A protein and the small-molecule ligand that binds it are described below.
Small molecule (SMILES): NC(=[NH2+])c1ccc(N)cc1

Sequence of chain 1.D:
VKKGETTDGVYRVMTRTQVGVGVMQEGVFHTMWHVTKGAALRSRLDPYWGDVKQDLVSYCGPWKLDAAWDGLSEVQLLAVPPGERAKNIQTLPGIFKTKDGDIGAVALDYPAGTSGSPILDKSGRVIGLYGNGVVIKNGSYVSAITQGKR

Binding-site contacts:
Ligand atom C3 contacts residue PRO138 of chain 1.D at 4.4 Å (hydrophobic).
Ligand atom C6 contacts residue ALA139 of chain 1.D at 4.0 Å (hydrophobic).
Ligand atom N1 contacts residue SER142 of chain 1.D at 3.1 Å (h-bond).
Ligand atom C5 contacts residue ALA139 of chain 1.D at 4.4 Å (hydrophobic).
Ligand atom C5 contacts residue TYR168 of chain 1.D at 4.1 Å (hydrophobic).
Ligand atom N2 contacts residue ASP136 of chain 1.D at 2.6 Å (salt-bridge).
Ligand atom N2 contacts residue TYR168 of chain 1.D at 3.4 Å.
Ligand atom C1 contacts residue TYR168 of chain 1.D at 3.9 Å (hydrophobic).
Ligand atom N1 contacts residue GLY158 of chain 1.D at 3.1 Å (h-bond).
Ligand atom C1 contacts residue ALA139 of chain 1.D at 3.9 Å (hydrophobic).
Ligand atom C2 contacts residue ALA139 of chain 1.D at 3.9 Å (hydrophobic).
Ligand atom C2 contacts residue SER142 of chain 1.D at 3.9 Å.
Ligand atom C7 contacts residue TYR168 of chain 1.D at 3.6 Å (hydrophobic).
Ligand atom C4 contacts residue TYR168 of chain 1.D at 3.7 Å (hydrophobic).
Ligand atom C7 contacts residue ASP136 of chain 1.D at 3.8 Å.
Ligand atom N1 contacts residue ALA139 of chain 1.D at 4.2 Å.
Ligand atom N1 contacts residue HIS58 of chain 1.D at 3.8 Å.
Ligand atom C2 contacts residue GLY158 of chain 1.D at 4.1 Å.
Ligand atom C7 contacts residue TYR137 of chain 1.D at 3.6 Å (hydrophobic).
Ligand atom C1 contacts residue SER142 of chain 1.D at 3.9 Å.
Ligand atom C3 contacts residue TYR168 of chain 1.D at 3.4 Å (hydrophobic).
Ligand atom N2 contacts residue TYR137 of chain 1.D at 2.8 Å (h-bond).
Ligand atom N2 contacts residue TYR157 of chain 1.D at 4.5 Å.
Ligand atom N3 contacts residue ASP136 of chain 1.D at 4.1 Å.
Ligand atom C6 contacts residue TYR168 of chain 1.D at 4.3 Å (hydrophobic).
Ligand atom C4 contacts residue TYR137 of chain 1.D at 3.8 Å (hydrophobic).
Ligand atom C1 contacts residue GLY158 of chain 1.D at 3.9 Å.
Ligand atom C3 contacts residue TYR137 of chain 1.D at 3.3 Å (hydrophobic).
Ligand atom C3 contacts residue TYR157 of chain 1.D at 4.5 Å (hydrophobic).
Ligand atom C2 contacts residue TYR137 of chain 1.D at 4.2 Å (hydrophobic).
Ligand atom N3 contacts residue TYR168 of chain 1.D at 4.0 Å.
Ligand atom C2 contacts residue TYR168 of chain 1.D at 3.4 Å (hydrophobic).
Ligand atom N3 contacts residue VAL162 of chain 1.D at 4.2 Å.
Ligand atom C3 contacts residue ALA139 of chain 1.D at 4.2 Å (hydrophobic).
Ligand atom N1 contacts residue TYR168 of chain 1.D at 4.1 Å.